The protein below binds the small molecule below.
Small molecule (SMILES): [H]/N=C/[C@H](C[C@@H]1CCNC1=O)NC(=O)[C@@H]1[C@@H]2[C@H](CN1C(=O)[C@@H](NC(=O)C(F)(F)F)C(C)(C)C)C2(C)C

Sequence of chain 1.B:
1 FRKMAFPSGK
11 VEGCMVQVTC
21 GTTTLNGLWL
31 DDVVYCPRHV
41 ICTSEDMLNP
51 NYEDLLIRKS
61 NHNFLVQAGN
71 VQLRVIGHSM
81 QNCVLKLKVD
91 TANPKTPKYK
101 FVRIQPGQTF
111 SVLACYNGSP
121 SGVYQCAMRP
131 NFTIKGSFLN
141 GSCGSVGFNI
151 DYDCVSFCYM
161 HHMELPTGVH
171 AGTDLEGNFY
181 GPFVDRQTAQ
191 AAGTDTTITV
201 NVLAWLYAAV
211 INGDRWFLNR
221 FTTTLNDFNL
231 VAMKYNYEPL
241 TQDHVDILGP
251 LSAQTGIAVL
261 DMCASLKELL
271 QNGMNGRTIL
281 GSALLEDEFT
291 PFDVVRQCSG

Binding-site contacts:
Ligand atom O1 contacts residue HIS170 of chain 1.B at 3.7 Å.
Ligand atom C22 contacts residue GLU164 of chain 1.B at 3.2 Å.
Ligand atom C22 contacts residue MET163 of chain 1.B at 3.8 Å (hydrophobic).
Ligand atom N1 contacts residue HIS162 of chain 1.B at 2.9 Å (h-bond).
Ligand atom F3 contacts residue LEU165 of chain 1.B at 3.6 Å.
Ligand atom C6 contacts residue LEU139 of chain 1.B at 3.7 Å (hydrophobic).
Ligand atom N1 contacts residue CYS143 of chain 1.B at 2.9 Å (h-bond).
Ligand atom C6 contacts residue ASN140 of chain 1.B at 3.3 Å.
Ligand atom C21 contacts residue GLU164 of chain 1.B at 3.6 Å.
Ligand atom C7 contacts residue ASN140 of chain 1.B at 3.4 Å.
Ligand atom C19 contacts residue HIS39 of chain 1.B at 3.7 Å.
Ligand atom C8 contacts residue HIS161 of chain 1.B at 3.8 Å.
Ligand atom F3 contacts residue GLU164 of chain 1.B at 2.9 Å.
Ligand atom N5 contacts residue CYS143 of chain 1.B at 2.8 Å (h-bond).
Ligand atom C11 contacts residue MET47 of chain 1.B at 3.8 Å (hydrophobic).
Ligand atom N2 contacts residue PHE138 of chain 1.B at 3.3 Å (h-bond).
Ligand atom C9 contacts residue HIS162 of chain 1.B at 3.3 Å.
Ligand atom N5 contacts residue GLY141 of chain 1.B at 3.4 Å (h-bond).
Ligand atom O1 contacts residue GLU164 of chain 1.B at 3.5 Å.
Ligand atom C1 contacts residue HIS162 of chain 1.B at 3.6 Å.
Ligand atom O3 contacts residue GLU164 of chain 1.B at 2.8 Å (salt-bridge).
Ligand atom C23 contacts residue GLU164 of chain 1.B at 3.5 Å.
Ligand atom C4 contacts residue CYS143 of chain 1.B at 3.3 Å (hydrophobic).
Ligand atom F3 contacts residue MET163 of chain 1.B at 2.9 Å.
Ligand atom N5 contacts residue SER142 of chain 1.B at 3.4 Å (h-bond).
Ligand atom C4 contacts residue SER142 of chain 1.B at 3.7 Å.
Ligand atom C10 contacts residue GLN187 of chain 1.B at 3.5 Å.
Ligand atom C2 contacts residue CYS143 of chain 1.B at 2.7 Å (hydrophobic).
Ligand atom O1 contacts residue HIS161 of chain 1.B at 2.7 Å (h-bond).
Ligand atom N4 contacts residue GLU164 of chain 1.B at 2.8 Å (salt-bridge).
Ligand atom O4 contacts residue GLN187 of chain 1.B at 3.6 Å.
Ligand atom F2 contacts residue GLU164 of chain 1.B at 3.3 Å.
Ligand atom F1 contacts residue GLN190 of chain 1.B at 2.9 Å.
Ligand atom C8 contacts residue GLU164 of chain 1.B at 3.6 Å.
Ligand atom O1 contacts residue PHE138 of chain 1.B at 3.5 Å.
Ligand atom F1 contacts residue MET163 of chain 1.B at 3.5 Å.
Ligand atom O3 contacts residue MET163 of chain 1.B at 3.3 Å.
Ligand atom C3 contacts residue CYS143 of chain 1.B at 1.8 Å (hydrophobic).
Ligand atom F1 contacts residue THR188 of chain 1.B at 3.0 Å.
Ligand atom N2 contacts residue GLU164 of chain 1.B at 3.4 Å (salt-bridge).